Sequence of chain 1.B:
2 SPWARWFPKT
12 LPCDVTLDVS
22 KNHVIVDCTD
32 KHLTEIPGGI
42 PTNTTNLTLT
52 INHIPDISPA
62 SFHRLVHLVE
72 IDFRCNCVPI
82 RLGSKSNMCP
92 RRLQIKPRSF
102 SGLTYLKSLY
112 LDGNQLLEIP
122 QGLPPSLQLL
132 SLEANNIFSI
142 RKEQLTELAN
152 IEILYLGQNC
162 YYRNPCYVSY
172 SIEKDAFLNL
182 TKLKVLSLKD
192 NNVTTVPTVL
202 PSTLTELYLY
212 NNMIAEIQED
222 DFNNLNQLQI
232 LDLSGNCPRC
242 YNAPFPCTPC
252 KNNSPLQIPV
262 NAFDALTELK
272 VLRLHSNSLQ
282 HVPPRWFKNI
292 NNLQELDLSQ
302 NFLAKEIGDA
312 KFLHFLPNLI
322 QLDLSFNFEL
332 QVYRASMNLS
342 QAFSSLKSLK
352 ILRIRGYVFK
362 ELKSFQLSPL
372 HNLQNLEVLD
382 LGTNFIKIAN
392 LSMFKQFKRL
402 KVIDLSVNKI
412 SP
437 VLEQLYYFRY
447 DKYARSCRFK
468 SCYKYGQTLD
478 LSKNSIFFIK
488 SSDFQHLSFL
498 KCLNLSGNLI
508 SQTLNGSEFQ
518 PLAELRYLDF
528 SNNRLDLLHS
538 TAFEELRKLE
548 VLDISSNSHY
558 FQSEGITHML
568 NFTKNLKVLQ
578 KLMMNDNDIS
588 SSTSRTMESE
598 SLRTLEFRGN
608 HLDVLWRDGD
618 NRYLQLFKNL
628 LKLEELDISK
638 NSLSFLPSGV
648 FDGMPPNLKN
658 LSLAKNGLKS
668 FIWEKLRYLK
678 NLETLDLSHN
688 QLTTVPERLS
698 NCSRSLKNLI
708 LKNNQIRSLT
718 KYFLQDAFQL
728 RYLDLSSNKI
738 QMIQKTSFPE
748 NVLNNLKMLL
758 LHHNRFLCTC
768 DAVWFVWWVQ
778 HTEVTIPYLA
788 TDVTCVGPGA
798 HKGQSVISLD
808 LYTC

The protein below binds the small molecule below.
Small molecule (SMILES): CC(=O)N[C@@H]1[C@@H](O)[C@H](O)[C@@H](CO)O[C@H]1O

Binding-site contacts:
Ligand atom C8 contacts residue ARG335 of chain 1.B at 3.4 Å.
Ligand atom C5 contacts residue ASN339 of chain 1.B at 3.7 Å.
Ligand atom O7 contacts residue ASN339 of chain 1.B at 4.4 Å.
Ligand atom N2 contacts residue ASN339 of chain 1.B at 3.2 Å (h-bond).
Ligand atom O7 contacts residue LYS306 of chain 1.B at 3.6 Å.
Ligand atom C1 contacts residue ASN339 of chain 1.B at 1.5 Å.
Ligand atom C7 contacts residue ARG335 of chain 1.B at 3.7 Å.
Ligand atom C3 contacts residue ASN339 of chain 1.B at 3.9 Å.
Ligand atom C7 contacts residue ASN339 of chain 1.B at 4.0 Å.
Ligand atom C2 contacts residue ASN339 of chain 1.B at 2.7 Å.
Ligand atom O7 contacts residue ARG335 of chain 1.B at 3.8 Å.
Ligand atom N2 contacts residue ARG335 of chain 1.B at 4.4 Å.
Ligand atom O5 contacts residue ASN339 of chain 1.B at 2.5 Å (h-bond).
Ligand atom C4 contacts residue ASN339 of chain 1.B at 4.5 Å.